Binding-site contacts:
Ligand atom C02 contacts residue MET106 of chain 1.B at 3.5 Å (hydrophobic).
Ligand atom C25 contacts residue ILE141 of chain 1.B at 3.9 Å (hydrophobic).
Ligand atom F22 contacts residue ALA68 of chain 1.B at 3.4 Å.
Ligand atom C01 contacts residue MET106 of chain 1.B at 3.9 Å (hydrophobic).
Ligand atom C03 contacts residue PHE129 of chain 1.B at 3.8 Å (hydrophobic).
Ligand atom O42 contacts residue ILE141 of chain 1.B at 3.5 Å.
Ligand atom O14 contacts residue HIS64 of chain 1.B at 3.5 Å.
Ligand atom C19 contacts residue ALA68 of chain 1.B at 4.0 Å (hydrophobic).
Ligand atom F22 contacts residue HIS64 of chain 1.B at 3.4 Å.
Ligand atom C03 contacts residue MET106 of chain 1.B at 3.6 Å (hydrophobic).
Ligand atom F39 contacts residue LEU65 of chain 1.B at 3.4 Å.
Ligand atom F40 contacts residue HIS220 of chain 1.B at 3.3 Å.
Ligand atom F22 contacts residue LEU65 of chain 1.B at 3.3 Å.
Ligand atom C24 contacts residue MET106 of chain 1.B at 3.7 Å (hydrophobic).
Ligand atom F21 contacts residue HIS64 of chain 1.B at 3.5 Å.
Ligand atom O14 contacts residue CYS61 of chain 1.B at 4.0 Å.
Ligand atom C04 contacts residue MET106 of chain 1.B at 4.0 Å (hydrophobic).
Ligand atom F41 contacts residue LEU224 of chain 1.B at 3.2 Å.
Ligand atom C19 contacts residue VAL102 of chain 1.B at 3.9 Å (hydrophobic).
Ligand atom C27 contacts residue CYS61 of chain 1.B at 3.7 Å (hydrophobic).
Ligand atom C03 contacts residue VAL117 of chain 1.B at 3.7 Å (hydrophobic).
Ligand atom C28 contacts residue LEU65 of chain 1.B at 4.0 Å (hydrophobic).
Ligand atom C05 contacts residue PHE129 of chain 1.B at 3.6 Å (hydrophobic).
Ligand atom F22 contacts residue VAL102 of chain 1.B at 3.4 Å.
Ligand atom F41 contacts residue TRP58 of chain 1.B at 3.5 Å.
Ligand atom F20 contacts residue ALA68 of chain 1.B at 3.8 Å.
Ligand atom O14 contacts residue PHE119 of chain 1.B at 3.6 Å.
Ligand atom F20 contacts residue MET106 of chain 1.B at 3.5 Å.
Ligand atom C04 contacts residue PHE129 of chain 1.B at 3.4 Å (hydrophobic).
Ligand atom C34 contacts residue TRP58 of chain 1.B at 4.1 Å (hydrophobic).
Ligand atom C06 contacts residue PHE129 of chain 1.B at 4.0 Å (hydrophobic).
Ligand atom C16 contacts residue MET106 of chain 1.B at 3.5 Å (hydrophobic).
Ligand atom O42 contacts residue HIS220 of chain 1.B at 3.4 Å.
Ligand atom F35 contacts residue TRP58 of chain 1.B at 3.2 Å.
Ligand atom F35 contacts residue CYS61 of chain 1.B at 3.8 Å.
Ligand atom F20 contacts residue VAL102 of chain 1.B at 3.4 Å.
Ligand atom C28 contacts residue CYS61 of chain 1.B at 3.3 Å (hydrophobic).
Ligand atom F39 contacts residue MET99 of chain 1.B at 3.6 Å.
Ligand atom F36 contacts residue LEU137 of chain 1.B at 3.2 Å.
Ligand atom F36 contacts residue TRP58 of chain 1.B at 3.7 Å.

Sequence of chain 1.B:
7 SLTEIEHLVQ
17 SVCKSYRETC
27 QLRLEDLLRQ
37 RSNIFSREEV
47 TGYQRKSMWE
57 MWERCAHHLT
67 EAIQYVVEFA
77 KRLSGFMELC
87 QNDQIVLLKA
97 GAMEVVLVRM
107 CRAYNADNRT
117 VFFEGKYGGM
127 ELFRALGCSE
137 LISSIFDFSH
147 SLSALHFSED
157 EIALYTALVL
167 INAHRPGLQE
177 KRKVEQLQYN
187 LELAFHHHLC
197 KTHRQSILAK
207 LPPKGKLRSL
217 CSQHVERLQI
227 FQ

A protein and the small-molecule ligand that binds it are described below.
Small molecule (SMILES): O=S(=O)(c1ccccc1)N(CC(F)(F)F)c1ccc(C(O)(C(F)(F)F)C(F)(F)F)cc1